Binding-site contacts:
Ligand atom O4 contacts residue ARG368 of chain 4.B at 4.0 Å.
Ligand atom C2 contacts residue GLN148 of chain 1.B at 3.8 Å.
Ligand atom C5 contacts residue ARG369 of chain 4.B at 3.6 Å.
Ligand atom O3' contacts residue PRO183 of chain 4.B at 3.3 Å.
Ligand atom P contacts residue ARG198 of chain 4.B at 3.9 Å.
Ligand atom C2 contacts residue SER360 of chain 4.B at 3.4 Å.
Ligand atom O4 contacts residue PHE362 of chain 4.B at 3.9 Å.
Ligand atom O2' contacts residue PRO183 of chain 4.B at 3.9 Å.
Ligand atom OP1 contacts residue ARG369 of chain 4.B at 3.3 Å (salt-bridge).
Ligand atom O2 contacts residue SER361 of chain 4.B at 3.5 Å (h-bond).
Ligand atom O2 contacts residue ALA185 of chain 4.B at 3.7 Å.
Ligand atom OP1 contacts residue PRO183 of chain 4.B at 3.6 Å.
Ligand atom O4 contacts residue SER365 of chain 4.B at 3.2 Å (h-bond).
Ligand atom O2' contacts residue ASN184 of chain 4.B at 3.0 Å (h-bond).
Ligand atom C1' contacts residue ARG145 of chain 1.B at 3.8 Å.
Ligand atom C5' contacts residue PRO183 of chain 4.B at 3.8 Å (hydrophobic).
Ligand atom OP2 contacts residue ARG369 of chain 4.B at 3.2 Å (salt-bridge).
Ligand atom N1 contacts residue ARG145 of chain 1.B at 3.8 Å.
Ligand atom C5 contacts residue PHE362 of chain 4.B at 4.0 Å (hydrophobic).
Ligand atom C2 contacts residue ARG145 of chain 1.B at 4.0 Å.
Ligand atom C5' contacts residue MET189 of chain 4.B at 3.9 Å (hydrophobic).
Ligand atom N1 contacts residue PHE362 of chain 4.B at 4.0 Å.
Ligand atom O4' contacts residue ARG145 of chain 1.B at 3.9 Å.
Ligand atom C4' contacts residue MET189 of chain 4.B at 3.8 Å (hydrophobic).
Ligand atom N3 contacts residue SER361 of chain 4.B at 3.6 Å.
Ligand atom N3 contacts residue SER360 of chain 4.B at 4.0 Å.
Ligand atom OP1 contacts residue THR195 of chain 4.B at 3.8 Å.
Ligand atom O2 contacts residue ARG145 of chain 1.B at 4.0 Å.
Ligand atom O4' contacts residue SER187 of chain 4.B at 3.9 Å.
Ligand atom OP1 contacts residue LYS154 of chain 4.B at 4.0 Å.
Ligand atom N3 contacts residue PHE362 of chain 4.B at 3.4 Å.
Ligand atom C2 contacts residue PHE362 of chain 4.B at 3.6 Å (hydrophobic).
Ligand atom O3' contacts residue LYS154 of chain 4.B at 3.6 Å.
Ligand atom C4 contacts residue PHE362 of chain 4.B at 3.6 Å (hydrophobic).
Ligand atom C2' contacts residue SER360 of chain 4.B at 3.9 Å.
Ligand atom O2 contacts residue SER360 of chain 4.B at 2.8 Å (h-bond).
Ligand atom O2' contacts residue SER187 of chain 4.B at 3.3 Å (h-bond).
Ligand atom OP2 contacts residue ARG198 of chain 4.B at 2.8 Å (salt-bridge).
Ligand atom O2 contacts residue GLN148 of chain 1.B at 2.9 Å (h-bond).
Ligand atom O4' contacts residue ASN184 of chain 4.B at 4.0 Å.

The protein below binds the small molecule below.
Small molecule (SMILES): O=c1ccn([C@@H]2O[C@H](CO[P](=O)(O)O[C@H]3[C@@H](O)[C@H](n4ccc(=O)[nH]c4=O)O[C@@H]3CO[P](=O)(O)O[C@H]3[C@@H](O)[C@H](n4ccc(=O)[nH]c4=O)O[C@@H]3COP(=O)=O)[C@@H](O)[C@H]2O)c(=O)[nH]1

Sequence of chain 4.B:
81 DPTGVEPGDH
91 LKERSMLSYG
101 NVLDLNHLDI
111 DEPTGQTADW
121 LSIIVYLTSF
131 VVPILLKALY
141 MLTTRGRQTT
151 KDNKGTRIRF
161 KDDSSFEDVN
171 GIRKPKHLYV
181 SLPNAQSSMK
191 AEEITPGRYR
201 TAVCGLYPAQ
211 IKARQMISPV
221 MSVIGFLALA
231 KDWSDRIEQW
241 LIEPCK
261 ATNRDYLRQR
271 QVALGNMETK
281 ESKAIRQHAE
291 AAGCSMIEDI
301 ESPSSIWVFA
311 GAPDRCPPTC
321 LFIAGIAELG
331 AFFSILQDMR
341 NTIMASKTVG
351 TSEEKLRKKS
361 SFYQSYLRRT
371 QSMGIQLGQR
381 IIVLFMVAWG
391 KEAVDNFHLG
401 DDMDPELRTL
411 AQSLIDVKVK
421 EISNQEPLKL

Sequence of chain 1.B:
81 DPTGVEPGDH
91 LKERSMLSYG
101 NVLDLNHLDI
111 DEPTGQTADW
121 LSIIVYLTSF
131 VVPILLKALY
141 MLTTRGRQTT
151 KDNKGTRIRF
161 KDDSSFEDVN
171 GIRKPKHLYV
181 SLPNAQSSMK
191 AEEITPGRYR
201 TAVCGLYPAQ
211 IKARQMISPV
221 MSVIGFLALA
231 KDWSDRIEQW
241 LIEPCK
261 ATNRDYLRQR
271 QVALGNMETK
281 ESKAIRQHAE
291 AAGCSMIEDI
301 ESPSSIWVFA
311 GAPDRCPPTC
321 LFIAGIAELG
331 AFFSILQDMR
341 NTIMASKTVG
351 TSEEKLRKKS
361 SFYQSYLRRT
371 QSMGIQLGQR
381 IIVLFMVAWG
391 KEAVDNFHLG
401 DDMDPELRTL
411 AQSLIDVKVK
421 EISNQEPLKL